Binding-site contacts:
Ligand atom OD2 contacts residue GLY95 of chain 1.B at 3.2 Å.
Ligand atom CG contacts residue ALA121 of chain 1.B at 3.6 Å (hydrophobic).
Ligand atom CB contacts residue THR96 of chain 1.B at 3.3 Å.
Ligand atom OXT contacts residue THR96 of chain 1.B at 3.4 Å (h-bond).
Ligand atom CA contacts residue THR16 of chain 1.B at 3.2 Å.
Ligand atom O contacts residue GLY95 of chain 1.B at 3.2 Å.
Ligand atom OD1 contacts residue THR16 of chain 1.B at 3.2 Å (h-bond).
Ligand atom OD2 contacts residue THR96 of chain 1.B at 2.8 Å (h-bond).
Ligand atom O contacts residue ALA62 of chain 1.B at 3.5 Å.
Ligand atom C contacts residue GLY95 of chain 1.B at 3.5 Å.
Ligand atom OD1 contacts residue MET122 of chain 1.B at 3.9 Å.
Ligand atom N contacts residue ASP97 of chain 1.B at 3.1 Å (salt-bridge).
Ligand atom OXT contacts residue ASP97 of chain 1.B at 3.1 Å (salt-bridge).
Ligand atom O contacts residue GLY15 of chain 1.B at 3.4 Å.
Ligand atom CB contacts residue THR16 of chain 1.B at 3.2 Å.
Ligand atom OD2 contacts residue ALA121 of chain 1.B at 3.6 Å.
Ligand atom CG contacts residue THR16 of chain 1.B at 2.9 Å.
Ligand atom OXT contacts residue GLN64 of chain 1.B at 3.7 Å.
Ligand atom OD2 contacts residue THR16 of chain 1.B at 3.1 Å (h-bond).
Ligand atom O contacts residue GLN64 of chain 1.B at 3.9 Å.
Ligand atom CB contacts residue ASP97 of chain 1.B at 3.6 Å.
Ligand atom OD2 contacts residue GLY15 of chain 1.B at 4.0 Å.
Ligand atom O contacts residue SER63 of chain 1.B at 2.8 Å (h-bond).
Ligand atom C contacts residue SER63 of chain 1.B at 3.5 Å.
Ligand atom CA contacts residue GLN64 of chain 1.B at 4.1 Å.
Ligand atom C contacts residue ASP97 of chain 1.B at 3.9 Å.
Ligand atom CG contacts residue THR96 of chain 1.B at 2.8 Å.
Ligand atom C contacts residue GLN64 of chain 1.B at 3.7 Å.
Ligand atom OXT contacts residue GLY95 of chain 1.B at 3.4 Å.
Ligand atom N contacts residue THR16 of chain 1.B at 4.2 Å.
Ligand atom OD1 contacts residue ALA121 of chain 1.B at 2.9 Å (h-bond).
Ligand atom O contacts residue ALA32 of chain 1.B at 4.2 Å.
Ligand atom O contacts residue THR16 of chain 1.B at 3.9 Å.
Ligand atom N contacts residue SER255 of chain 1.D at 4.1 Å.
Ligand atom OXT contacts residue SER63 of chain 1.B at 2.5 Å (h-bond).
Ligand atom CG contacts residue GLY95 of chain 1.B at 4.3 Å.
Ligand atom CA contacts residue ASP97 of chain 1.B at 3.9 Å.
Ligand atom OD1 contacts residue THR96 of chain 1.B at 2.6 Å (h-bond).
Ligand atom N contacts residue GLN64 of chain 1.B at 3.2 Å (h-bond).
Ligand atom C contacts residue THR96 of chain 1.B at 3.9 Å.

Sequence of chain 1.B:
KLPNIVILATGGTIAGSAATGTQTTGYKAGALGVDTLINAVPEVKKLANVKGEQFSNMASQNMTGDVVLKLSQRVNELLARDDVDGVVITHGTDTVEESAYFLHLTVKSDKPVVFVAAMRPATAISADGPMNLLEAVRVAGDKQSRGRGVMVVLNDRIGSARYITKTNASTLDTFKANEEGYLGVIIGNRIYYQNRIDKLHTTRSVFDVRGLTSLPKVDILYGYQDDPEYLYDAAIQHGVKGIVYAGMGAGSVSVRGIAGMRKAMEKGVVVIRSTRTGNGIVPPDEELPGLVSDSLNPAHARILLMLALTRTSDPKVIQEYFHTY

Sequence of chain 1.D:
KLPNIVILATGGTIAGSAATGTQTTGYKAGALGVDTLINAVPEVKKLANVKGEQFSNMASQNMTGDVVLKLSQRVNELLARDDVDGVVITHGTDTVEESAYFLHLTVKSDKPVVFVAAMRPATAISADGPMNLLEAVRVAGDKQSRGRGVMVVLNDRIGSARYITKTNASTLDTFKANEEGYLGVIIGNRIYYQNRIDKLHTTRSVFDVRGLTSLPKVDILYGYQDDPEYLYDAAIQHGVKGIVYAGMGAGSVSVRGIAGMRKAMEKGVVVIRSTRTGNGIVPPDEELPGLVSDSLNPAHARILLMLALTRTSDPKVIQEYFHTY

A small-molecule ligand and the protein it binds are described below.
Small molecule (SMILES): N[C@@H](CC(=O)O)C(=O)O